Binding-site contacts:
Ligand atom C05 contacts residue THR282 of chain 1.C at 3.7 Å.
Ligand atom O19 contacts residue THR282 of chain 1.A at 3.5 Å (h-bond).
Ligand atom C09 contacts residue THR282 of chain 1.D at 3.5 Å.
Ligand atom C08 contacts residue THR282 of chain 1.B at 3.8 Å.
Ligand atom C02 contacts residue THR282 of chain 1.C at 4.2 Å.
Ligand atom C07 contacts residue THR282 of chain 1.E at 4.1 Å.
Ligand atom C04 contacts residue THR282 of chain 1.D at 4.1 Å.
Ligand atom O11 contacts residue GLY278 of chain 1.D at 4.4 Å.
Ligand atom C21 contacts residue THR282 of chain 1.E at 3.1 Å.
Ligand atom C17 contacts residue THR282 of chain 1.A at 4.1 Å.
Ligand atom O16 contacts residue THR282 of chain 1.E at 3.8 Å.
Ligand atom C04 contacts residue THR282 of chain 1.C at 3.9 Å.
Ligand atom O11 contacts residue THR282 of chain 1.D at 3.6 Å.
Ligand atom C03 contacts residue THR282 of chain 1.C at 4.5 Å.
Ligand atom C02 contacts residue THR282 of chain 1.D at 4.5 Å.
Ligand atom C13 contacts residue THR282 of chain 1.B at 3.6 Å.
Ligand atom C03 contacts residue THR282 of chain 1.D at 3.5 Å.
Ligand atom C10 contacts residue THR282 of chain 1.D at 3.8 Å.
Ligand atom C06 contacts residue THR282 of chain 1.A at 3.7 Å.
Ligand atom O18 contacts residue THR282 of chain 1.A at 4.3 Å.
Ligand atom C08 contacts residue THR282 of chain 1.D at 4.4 Å.
Ligand atom C10 contacts residue THR282 of chain 1.C at 4.5 Å.
Ligand atom O12 contacts residue THR282 of chain 1.C at 3.6 Å (h-bond).
Ligand atom O20 contacts residue THR282 of chain 1.D at 4.3 Å.
Ligand atom O20 contacts residue THR282 of chain 1.B at 3.0 Å (h-bond).
Ligand atom C05 contacts residue THR282 of chain 1.A at 4.2 Å.
Ligand atom C15 contacts residue THR282 of chain 1.E at 3.9 Å.

Sequence of chain 1.A:
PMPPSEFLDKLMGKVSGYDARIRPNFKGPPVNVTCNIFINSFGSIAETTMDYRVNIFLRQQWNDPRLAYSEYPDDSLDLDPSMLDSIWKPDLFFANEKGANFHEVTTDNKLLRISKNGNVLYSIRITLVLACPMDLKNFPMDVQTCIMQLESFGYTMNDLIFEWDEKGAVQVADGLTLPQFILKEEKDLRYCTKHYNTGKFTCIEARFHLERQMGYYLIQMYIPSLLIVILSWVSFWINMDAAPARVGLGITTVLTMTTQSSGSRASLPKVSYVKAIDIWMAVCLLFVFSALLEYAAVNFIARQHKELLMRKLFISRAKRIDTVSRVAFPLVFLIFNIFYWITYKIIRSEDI

Sequence of chain 1.E:
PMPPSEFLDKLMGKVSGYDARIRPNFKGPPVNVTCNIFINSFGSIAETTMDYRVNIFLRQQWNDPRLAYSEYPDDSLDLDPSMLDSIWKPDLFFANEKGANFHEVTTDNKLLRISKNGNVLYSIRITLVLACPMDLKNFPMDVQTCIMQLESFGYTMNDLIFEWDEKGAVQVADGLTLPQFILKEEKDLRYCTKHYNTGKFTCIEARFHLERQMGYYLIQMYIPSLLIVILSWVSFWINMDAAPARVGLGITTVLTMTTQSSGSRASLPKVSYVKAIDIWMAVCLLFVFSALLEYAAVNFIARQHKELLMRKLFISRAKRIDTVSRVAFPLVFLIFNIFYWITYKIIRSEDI

Sequence of chain 1.C:
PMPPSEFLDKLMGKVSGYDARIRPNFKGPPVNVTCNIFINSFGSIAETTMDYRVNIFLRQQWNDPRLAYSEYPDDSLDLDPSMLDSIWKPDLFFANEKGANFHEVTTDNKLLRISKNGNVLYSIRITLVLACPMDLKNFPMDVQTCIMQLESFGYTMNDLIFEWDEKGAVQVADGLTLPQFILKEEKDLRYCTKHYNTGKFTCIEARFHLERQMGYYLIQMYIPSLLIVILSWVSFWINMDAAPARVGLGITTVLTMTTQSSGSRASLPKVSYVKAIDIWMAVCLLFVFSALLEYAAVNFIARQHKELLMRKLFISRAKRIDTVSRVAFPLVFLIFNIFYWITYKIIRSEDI

Sequence of chain 1.D:
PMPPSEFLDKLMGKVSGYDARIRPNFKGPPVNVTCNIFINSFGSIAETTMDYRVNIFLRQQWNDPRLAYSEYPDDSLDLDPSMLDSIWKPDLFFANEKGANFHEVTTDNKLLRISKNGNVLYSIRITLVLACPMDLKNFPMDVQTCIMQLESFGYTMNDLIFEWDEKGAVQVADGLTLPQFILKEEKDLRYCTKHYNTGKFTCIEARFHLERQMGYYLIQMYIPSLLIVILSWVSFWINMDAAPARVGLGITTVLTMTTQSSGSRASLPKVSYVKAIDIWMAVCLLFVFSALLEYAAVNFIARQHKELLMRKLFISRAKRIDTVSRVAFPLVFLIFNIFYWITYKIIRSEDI

The small molecule below binds the protein below.
Small molecule (SMILES): C=C(C)[C@@H]1[C@H]2OC(=O)[C@@H]1[C@]1(O)C[C@H]3O[C@]34C(=O)O[C@H]2[C@]14C

Sequence of chain 1.B:
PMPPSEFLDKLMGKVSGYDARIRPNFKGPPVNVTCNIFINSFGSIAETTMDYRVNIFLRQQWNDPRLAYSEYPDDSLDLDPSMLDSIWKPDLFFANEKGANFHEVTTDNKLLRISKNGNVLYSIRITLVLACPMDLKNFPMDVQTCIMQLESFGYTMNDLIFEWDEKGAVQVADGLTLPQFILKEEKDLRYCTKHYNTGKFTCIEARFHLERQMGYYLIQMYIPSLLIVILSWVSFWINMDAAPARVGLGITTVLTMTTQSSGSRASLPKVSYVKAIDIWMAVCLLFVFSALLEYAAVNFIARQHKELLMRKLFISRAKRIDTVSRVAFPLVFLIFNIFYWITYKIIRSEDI